Binding-site contacts:
Ligand atom NAP contacts residue THR91 of chain 1.G at 3.4 Å (h-bond).
Ligand atom CAU contacts residue TYR61 of chain 1.G at 3.3 Å (hydrophobic).
Ligand atom CAL contacts residue GLU13 of chain 1.G at 3.7 Å.
Ligand atom OAA contacts residue LEU90 of chain 1.G at 3.4 Å.
Ligand atom NAY contacts residue TYR61 of chain 1.G at 3.4 Å.
Ligand atom FAG contacts residue MET196 of chain 1.G at 3.6 Å.
Ligand atom PBA contacts residue SER142 of chain 1.G at 3.6 Å.
Ligand atom OAD contacts residue SER142 of chain 1.G at 3.0 Å (h-bond).
Ligand atom CAW contacts residue TYR61 of chain 1.G at 3.3 Å (hydrophobic).
Ligand atom CAT contacts residue TYR61 of chain 1.G at 3.2 Å (hydrophobic).
Ligand atom FAH contacts residue TYR61 of chain 1.G at 3.5 Å.
Ligand atom CAV contacts residue TYR61 of chain 1.G at 3.3 Å (hydrophobic).
Ligand atom OAB contacts residue ARG96 of chain 1.G at 2.8 Å (salt-bridge).
Ligand atom CAZ contacts residue TYR220 of chain 1.G at 3.4 Å (hydrophobic).
Ligand atom CAS contacts residue TYR61 of chain 1.G at 3.5 Å (hydrophobic).
Ligand atom CAT contacts residue PRO89 of chain 1.G at 3.7 Å (hydrophobic).
Ligand atom CAT contacts residue THR91 of chain 1.G at 3.3 Å.
Ligand atom CAV contacts residue PRO89 of chain 1.G at 3.5 Å (hydrophobic).
Ligand atom FAF contacts residue PRO89 of chain 1.G at 3.4 Å.
Ligand atom CAJ contacts residue TYR220 of chain 1.G at 3.4 Å (hydrophobic).
Ligand atom FAH contacts residue GLU13 of chain 1.G at 3.2 Å.
Ligand atom FAG contacts residue TYR220 of chain 1.G at 3.3 Å.
Ligand atom CAU contacts residue ARG96 of chain 1.G at 3.7 Å.
Ligand atom NAP contacts residue PRO89 of chain 1.G at 2.7 Å (h-bond).
Ligand atom OAD contacts residue GLY141 of chain 1.G at 3.4 Å.
Ligand atom OAA contacts residue THR91 of chain 1.G at 2.9 Å (h-bond).
Ligand atom CAK contacts residue THR174 of chain 1.G at 3.5 Å.
Ligand atom OAA contacts residue TYR61 of chain 1.G at 3.4 Å.
Ligand atom CAJ contacts residue TYR61 of chain 1.G at 3.3 Å (hydrophobic).
Ligand atom FAF contacts residue TYR220 of chain 1.G at 3.0 Å.
Ligand atom CAN contacts residue GLU13 of chain 1.G at 3.4 Å.
Ligand atom OAC contacts residue SER142 of chain 1.G at 3.6 Å.
Ligand atom CAJ contacts residue PRO89 of chain 1.G at 3.3 Å (hydrophobic).
Ligand atom OAQ contacts residue THR174 of chain 1.G at 2.8 Å (h-bond).
Ligand atom OAA contacts residue ARG96 of chain 1.G at 3.0 Å (salt-bridge).
Ligand atom CAS contacts residue TYR220 of chain 1.G at 3.6 Å (hydrophobic).
Ligand atom OAB contacts residue TYR61 of chain 1.G at 3.4 Å.
Ligand atom NAP contacts residue TYR61 of chain 1.G at 3.3 Å.
Ligand atom FAG contacts residue GLU193 of chain 1.G at 3.1 Å.
Ligand atom OAE contacts residue SER142 of chain 1.G at 2.8 Å (h-bond).

Sequence of chain 1.G:
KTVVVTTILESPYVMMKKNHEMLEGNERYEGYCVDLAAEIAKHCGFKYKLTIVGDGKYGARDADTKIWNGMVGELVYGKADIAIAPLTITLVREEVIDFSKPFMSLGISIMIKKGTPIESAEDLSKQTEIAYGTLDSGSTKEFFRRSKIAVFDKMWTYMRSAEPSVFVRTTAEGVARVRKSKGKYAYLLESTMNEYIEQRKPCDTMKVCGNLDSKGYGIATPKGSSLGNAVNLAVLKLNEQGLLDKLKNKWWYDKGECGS

The small molecule below binds the protein below.
Small molecule (SMILES): O=c1[nH]c2cc(C(F)(F)F)c(N3CCOCC3)cc2n(CP(=O)(O)O)c1=O